This protein binds this small molecule.
Small molecule (SMILES): CC(=O)N[C@H]1[C@H](O[C@H]2[C@H](O)[C@@H](NC(C)=O)CO[C@@H]2CO)O[C@H](CO)[C@@H](O)[C@@H]1O

Sequence of chain 1.B:
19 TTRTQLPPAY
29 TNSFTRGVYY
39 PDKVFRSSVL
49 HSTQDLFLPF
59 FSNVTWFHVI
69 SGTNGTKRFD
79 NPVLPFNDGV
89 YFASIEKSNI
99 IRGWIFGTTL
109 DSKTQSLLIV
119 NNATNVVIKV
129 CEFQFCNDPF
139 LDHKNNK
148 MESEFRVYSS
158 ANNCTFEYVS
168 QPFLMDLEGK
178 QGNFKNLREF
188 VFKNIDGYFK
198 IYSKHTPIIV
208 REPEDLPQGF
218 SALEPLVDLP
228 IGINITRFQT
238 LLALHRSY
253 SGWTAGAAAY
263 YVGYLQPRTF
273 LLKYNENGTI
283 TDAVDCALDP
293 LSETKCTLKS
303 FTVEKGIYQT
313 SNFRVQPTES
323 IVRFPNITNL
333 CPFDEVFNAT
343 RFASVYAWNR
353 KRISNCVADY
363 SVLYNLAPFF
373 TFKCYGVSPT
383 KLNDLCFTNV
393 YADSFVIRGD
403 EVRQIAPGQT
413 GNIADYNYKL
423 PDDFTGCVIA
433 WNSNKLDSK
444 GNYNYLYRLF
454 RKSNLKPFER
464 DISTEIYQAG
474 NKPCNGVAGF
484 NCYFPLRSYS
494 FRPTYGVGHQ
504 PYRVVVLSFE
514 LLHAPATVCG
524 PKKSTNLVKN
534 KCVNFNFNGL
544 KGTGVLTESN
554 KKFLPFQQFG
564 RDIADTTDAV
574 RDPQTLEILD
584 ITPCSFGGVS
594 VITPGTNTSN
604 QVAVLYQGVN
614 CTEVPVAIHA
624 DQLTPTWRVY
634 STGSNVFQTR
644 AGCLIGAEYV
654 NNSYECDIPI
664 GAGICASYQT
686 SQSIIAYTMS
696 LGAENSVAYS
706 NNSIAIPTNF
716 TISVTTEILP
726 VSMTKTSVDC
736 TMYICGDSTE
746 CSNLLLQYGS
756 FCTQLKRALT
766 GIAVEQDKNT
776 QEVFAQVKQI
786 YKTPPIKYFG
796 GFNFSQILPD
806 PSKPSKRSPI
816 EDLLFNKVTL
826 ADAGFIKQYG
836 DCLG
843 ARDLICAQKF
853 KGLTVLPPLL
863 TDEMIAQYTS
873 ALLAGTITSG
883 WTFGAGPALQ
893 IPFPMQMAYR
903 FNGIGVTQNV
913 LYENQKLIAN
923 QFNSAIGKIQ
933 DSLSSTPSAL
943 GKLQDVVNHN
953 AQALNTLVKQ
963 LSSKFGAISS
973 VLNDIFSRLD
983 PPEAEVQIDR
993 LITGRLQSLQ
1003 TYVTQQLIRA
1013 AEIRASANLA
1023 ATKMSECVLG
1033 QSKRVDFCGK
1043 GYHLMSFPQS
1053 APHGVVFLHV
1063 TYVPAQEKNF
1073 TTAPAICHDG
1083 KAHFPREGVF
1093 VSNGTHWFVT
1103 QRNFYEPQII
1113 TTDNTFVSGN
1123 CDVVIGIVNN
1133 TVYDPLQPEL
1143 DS

Binding-site contacts:
Ligand atom C3 contacts residue ASN1131 of chain 1.B at 3.8 Å.
Ligand atom C4 contacts residue ASN1131 of chain 1.B at 4.2 Å.
Ligand atom N2 contacts residue ASN1131 of chain 1.B at 3.0 Å (h-bond).
Ligand atom C7 contacts residue ASN1131 of chain 1.B at 3.3 Å.
Ligand atom C1 contacts residue ASN1131 of chain 1.B at 1.4 Å.
Ligand atom O7 contacts residue ASN1131 of chain 1.B at 3.2 Å (h-bond).
Ligand atom O5 contacts residue ASN1131 of chain 1.B at 2.3 Å (h-bond).
Ligand atom C5 contacts residue ASN1131 of chain 1.B at 3.6 Å.
Ligand atom C2 contacts residue ASN1131 of chain 1.B at 2.5 Å.
Ligand atom C8 contacts residue ASN1131 of chain 1.B at 4.1 Å.